Binding-site contacts:
Ligand atom C8 contacts residue GLU412 of chain 1.A at 3.6 Å.
Ligand atom O7 contacts residue GLY413 of chain 1.A at 3.0 Å (h-bond).
Ligand atom C3 contacts residue GLY415 of chain 1.A at 3.8 Å.
Ligand atom O5 contacts residue HIS250 of chain 1.A at 3.3 Å (h-bond).
Ligand atom O1 contacts residue UDP1 of chain 1.C at 2.7 Å (h-bond).
Ligand atom C7 contacts residue UDP1 of chain 1.C at 3.8 Å.
Ligand atom O3 contacts residue GLY413 of chain 1.A at 3.1 Å (h-bond).
Ligand atom C3 contacts residue UDP1 of chain 1.C at 3.3 Å.
Ligand atom O6 contacts residue VAL313 of chain 1.A at 3.4 Å.
Ligand atom O3 contacts residue GLU412 of chain 1.A at 2.6 Å (salt-bridge).
Ligand atom O5 contacts residue UDP1 of chain 1.C at 3.6 Å.
Ligand atom O4 contacts residue GLY415 of chain 1.A at 2.9 Å (h-bond).
Ligand atom N2 contacts residue UDP1 of chain 1.C at 3.0 Å (h-bond).
Ligand atom C8 contacts residue UDP1 of chain 1.C at 3.6 Å.
Ligand atom O7 contacts residue ALA251 of chain 1.A at 3.4 Å.
Ligand atom N2 contacts residue GLU412 of chain 1.A at 3.4 Å (salt-bridge).
Ligand atom O3 contacts residue PHE414 of chain 1.A at 3.0 Å (h-bond).
Ligand atom O1 contacts residue VAL25 of chain 1.A at 3.7 Å.
Ligand atom C2 contacts residue UDP1 of chain 1.C at 3.5 Å.
Ligand atom C4 contacts residue UDP1 of chain 1.C at 3.3 Å.
Ligand atom O6 contacts residue HIS250 of chain 1.A at 2.8 Å (h-bond).
Ligand atom C6 contacts residue ALA28 of chain 1.A at 3.8 Å (hydrophobic).
Ligand atom C5 contacts residue UDP1 of chain 1.C at 3.3 Å.
Ligand atom O4 contacts residue UDP1 of chain 1.C at 2.5 Å (h-bond).
Ligand atom C7 contacts residue GLU412 of chain 1.A at 3.4 Å.
Ligand atom C7 contacts residue SER411 of chain 1.A at 3.8 Å.
Ligand atom O4 contacts residue LEU416 of chain 1.A at 3.6 Å.
Ligand atom C6 contacts residue HIS250 of chain 1.A at 3.6 Å.
Ligand atom O3 contacts residue GLY415 of chain 1.A at 3.0 Å (h-bond).
Ligand atom C6 contacts residue VAL313 of chain 1.A at 3.7 Å (hydrophobic).
Ligand atom C8 contacts residue SER411 of chain 1.A at 3.3 Å.
Ligand atom C6 contacts residue GLY24 of chain 1.A at 3.5 Å.
Ligand atom O4 contacts residue PHE414 of chain 1.A at 3.5 Å.
Ligand atom C4 contacts residue GLY415 of chain 1.A at 3.7 Å.
Ligand atom C1 contacts residue UDP1 of chain 1.C at 2.7 Å.
Ligand atom C4 contacts residue HIS250 of chain 1.A at 3.8 Å.
Ligand atom O7 contacts residue GLU412 of chain 1.A at 3.5 Å.
Ligand atom O7 contacts residue SER411 of chain 1.A at 3.7 Å.
Ligand atom C3 contacts residue GLU412 of chain 1.A at 3.4 Å.
Ligand atom C2 contacts residue HIS250 of chain 1.A at 3.6 Å.

A small-molecule ligand and the protein it binds are described below.
Small molecule (SMILES): CC(=O)N[C@@H]1[C@@H](O)[C@H](O)[C@@H](CO)O[C@H]1O

Sequence of chain 1.A:
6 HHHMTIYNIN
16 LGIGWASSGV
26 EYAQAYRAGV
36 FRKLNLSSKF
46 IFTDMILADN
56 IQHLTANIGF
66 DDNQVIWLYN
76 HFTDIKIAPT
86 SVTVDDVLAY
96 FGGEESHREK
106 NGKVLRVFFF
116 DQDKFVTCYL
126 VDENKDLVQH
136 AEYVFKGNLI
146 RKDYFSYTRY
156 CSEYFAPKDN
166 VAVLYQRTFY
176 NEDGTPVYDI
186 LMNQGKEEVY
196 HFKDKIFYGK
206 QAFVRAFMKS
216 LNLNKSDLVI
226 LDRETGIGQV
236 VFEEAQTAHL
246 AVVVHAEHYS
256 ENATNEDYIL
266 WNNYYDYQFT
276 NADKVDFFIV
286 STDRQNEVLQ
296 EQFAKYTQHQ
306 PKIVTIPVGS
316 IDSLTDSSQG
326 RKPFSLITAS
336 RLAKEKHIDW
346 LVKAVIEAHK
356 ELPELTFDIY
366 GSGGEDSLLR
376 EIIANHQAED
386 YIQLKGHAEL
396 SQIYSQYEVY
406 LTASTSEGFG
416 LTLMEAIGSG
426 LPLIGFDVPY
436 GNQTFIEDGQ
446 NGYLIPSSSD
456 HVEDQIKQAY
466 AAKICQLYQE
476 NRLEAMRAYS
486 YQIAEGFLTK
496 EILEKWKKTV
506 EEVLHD